Sequence of chain 1.A:
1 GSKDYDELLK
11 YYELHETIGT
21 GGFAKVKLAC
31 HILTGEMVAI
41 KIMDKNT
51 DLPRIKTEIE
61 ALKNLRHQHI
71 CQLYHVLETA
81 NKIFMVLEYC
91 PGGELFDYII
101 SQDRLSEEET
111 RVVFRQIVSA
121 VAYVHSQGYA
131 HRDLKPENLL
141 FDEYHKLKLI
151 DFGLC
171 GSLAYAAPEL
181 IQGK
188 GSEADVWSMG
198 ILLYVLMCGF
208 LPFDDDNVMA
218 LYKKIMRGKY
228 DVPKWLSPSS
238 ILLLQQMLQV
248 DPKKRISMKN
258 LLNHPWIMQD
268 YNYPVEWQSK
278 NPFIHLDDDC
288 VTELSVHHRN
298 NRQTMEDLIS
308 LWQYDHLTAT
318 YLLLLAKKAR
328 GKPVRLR

Binding-site contacts:
Ligand atom O contacts residue TYR89 of chain 1.A at 3.8 Å.
Ligand atom N contacts residue CYS90 of chain 1.A at 3.0 Å (h-bond).
Ligand atom C3 contacts residue PRO91 of chain 1.A at 3.6 Å (hydrophobic).
Ligand atom C25 contacts residue CYS71 of chain 1.A at 3.8 Å (hydrophobic).
Ligand atom C26 contacts residue ILE150 of chain 1.A at 3.4 Å (hydrophobic).
Ligand atom C1 contacts residue CYS90 of chain 1.A at 3.4 Å (hydrophobic).
Ligand atom O contacts residue ALA39 of chain 1.A at 3.7 Å.
Ligand atom C4 contacts residue PRO91 of chain 1.A at 3.8 Å (hydrophobic).
Ligand atom N2 contacts residue ILE150 of chain 1.A at 3.3 Å.
Ligand atom N3 contacts residue LYS41 of chain 1.A at 3.8 Å.
Ligand atom C7 contacts residue PRO91 of chain 1.A at 3.3 Å (hydrophobic).
Ligand atom C10 contacts residue CYS90 of chain 1.A at 3.8 Å (hydrophobic).
Ligand atom C2 contacts residue CYS90 of chain 1.A at 3.9 Å (hydrophobic).
Ligand atom C24 contacts residue ILE150 of chain 1.A at 3.8 Å (hydrophobic).
Ligand atom C12 contacts residue GLU88 of chain 1.A at 3.5 Å.
Ligand atom C22 contacts residue GLU94 of chain 1.A at 3.8 Å.
Ligand atom C2 contacts residue LEU28 of chain 1.A at 3.5 Å (hydrophobic).
Ligand atom N2 contacts residue LEU87 of chain 1.A at 3.6 Å.
Ligand atom C2 contacts residue PRO91 of chain 1.A at 3.5 Å (hydrophobic).
Ligand atom C17 contacts residue VAL26 of chain 1.A at 3.7 Å (hydrophobic).
Ligand atom O contacts residue LEU28 of chain 1.A at 3.3 Å.
Ligand atom C25 contacts residue ILE150 of chain 1.A at 3.4 Å (hydrophobic).
Ligand atom C3 contacts residue LEU28 of chain 1.A at 3.7 Å (hydrophobic).
Ligand atom C8 contacts residue PRO91 of chain 1.A at 3.9 Å (hydrophobic).
Ligand atom O1 contacts residue VAL26 of chain 1.A at 3.6 Å.
Ligand atom C12 contacts residue ALA39 of chain 1.A at 3.5 Å (hydrophobic).
Ligand atom C contacts residue LEU28 of chain 1.A at 3.9 Å (hydrophobic).
Ligand atom C9 contacts residue PRO91 of chain 1.A at 3.6 Å (hydrophobic).
Ligand atom N3 contacts residue ILE150 of chain 1.A at 3.5 Å.
Ligand atom C25 contacts residue LEU87 of chain 1.A at 3.8 Å (hydrophobic).
Ligand atom O contacts residue CYS90 of chain 1.A at 3.5 Å (h-bond).
Ligand atom C12 contacts residue CYS90 of chain 1.A at 3.6 Å (hydrophobic).
Ligand atom C13 contacts residue ALA39 of chain 1.A at 3.9 Å (hydrophobic).
Ligand atom C contacts residue CYS90 of chain 1.A at 3.2 Å (hydrophobic).
Ligand atom C11 contacts residue ALA39 of chain 1.A at 3.9 Å (hydrophobic).
Ligand atom C13 contacts residue GLU88 of chain 1.A at 3.7 Å.
Ligand atom C19 contacts residue ILE18 of chain 1.A at 3.9 Å (hydrophobic).
Ligand atom C11 contacts residue CYS90 of chain 1.A at 3.8 Å (hydrophobic).
Ligand atom C1 contacts residue PRO91 of chain 1.A at 3.8 Å (hydrophobic).
Ligand atom C23 contacts residue LEU140 of chain 1.A at 4.0 Å (hydrophobic).

A protein and the small-molecule ligand that binds it are described below.
Small molecule (SMILES): O=C(Nc1ccc2c(c1)CCNCC2)c1ccc(-c2cn[nH]c2)cc1OCc1ccccc1